Sequence of chain 1.A:
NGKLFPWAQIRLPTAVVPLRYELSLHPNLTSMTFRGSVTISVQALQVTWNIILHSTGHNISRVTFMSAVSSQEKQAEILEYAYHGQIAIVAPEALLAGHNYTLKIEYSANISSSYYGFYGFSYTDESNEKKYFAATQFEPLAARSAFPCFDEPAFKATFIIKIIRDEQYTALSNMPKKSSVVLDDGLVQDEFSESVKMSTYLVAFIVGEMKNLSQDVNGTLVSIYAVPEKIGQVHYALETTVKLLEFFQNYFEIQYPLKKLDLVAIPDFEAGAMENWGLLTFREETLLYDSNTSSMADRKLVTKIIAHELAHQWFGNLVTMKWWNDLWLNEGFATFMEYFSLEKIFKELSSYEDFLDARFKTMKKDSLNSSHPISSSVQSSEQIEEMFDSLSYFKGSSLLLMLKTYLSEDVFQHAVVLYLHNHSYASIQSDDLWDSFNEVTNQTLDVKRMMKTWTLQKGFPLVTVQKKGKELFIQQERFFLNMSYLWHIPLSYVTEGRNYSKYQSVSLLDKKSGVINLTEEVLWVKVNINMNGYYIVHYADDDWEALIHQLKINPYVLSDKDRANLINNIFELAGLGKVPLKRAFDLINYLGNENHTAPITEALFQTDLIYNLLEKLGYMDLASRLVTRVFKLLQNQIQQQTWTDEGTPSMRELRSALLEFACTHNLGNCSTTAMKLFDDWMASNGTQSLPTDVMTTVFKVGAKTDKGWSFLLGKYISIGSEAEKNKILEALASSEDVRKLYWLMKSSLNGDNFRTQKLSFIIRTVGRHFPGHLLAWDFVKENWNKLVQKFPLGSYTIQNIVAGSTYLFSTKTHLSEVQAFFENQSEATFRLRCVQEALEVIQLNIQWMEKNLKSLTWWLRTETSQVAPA

Binding-site contacts:
Ligand atom O32 contacts residue ALA275 of chain 1.A at 3.4 Å (h-bond).
Ligand atom O14 contacts residue HIS314 of chain 1.A at 3.3 Å.
Ligand atom O13 contacts residue GLU333 of chain 1.A at 3.1 Å (salt-bridge).
Ligand atom C1 contacts residue GLU277 of chain 1.A at 3.3 Å.
Ligand atom C15 contacts residue GLU311 of chain 1.A at 3.2 Å.
Ligand atom O32 contacts residue GLY274 of chain 1.A at 3.0 Å (h-bond).
Ligand atom O14 contacts residue GLU277 of chain 1.A at 2.8 Å (salt-bridge).
Ligand atom C1 contacts residue GLU141 of chain 1.A at 3.7 Å.
Ligand atom O32 contacts residue ALA273 of chain 1.A at 3.7 Å.
Ligand atom O14 contacts residue HIS310 of chain 1.A at 3.6 Å.
Ligand atom C22 contacts residue TYR395 of chain 1.A at 3.3 Å (hydrophobic).
Ligand atom C41 contacts residue TYR807 of chain 1.A at 3.4 Å (hydrophobic).
Ligand atom O14 contacts residue GLU311 of chain 1.A at 2.8 Å (salt-bridge).
Ligand atom O13 contacts residue TYR395 of chain 1.A at 2.7 Å (h-bond).
Ligand atom N11 contacts residue GLU141 of chain 1.A at 2.7 Å (salt-bridge).
Ligand atom N11 contacts residue GLU277 of chain 1.A at 2.7 Å (salt-bridge).
Ligand atom C23 contacts residue TYR395 of chain 1.A at 3.5 Å (hydrophobic).
Ligand atom P12 contacts residue GLU277 of chain 1.A at 3.7 Å.
Ligand atom C38 contacts residue TYR395 of chain 1.A at 3.6 Å (hydrophobic).
Ligand atom C5 contacts residue GLU141 of chain 1.A at 3.7 Å.
Ligand atom C26 contacts residue ILE307 of chain 1.A at 3.6 Å (hydrophobic).
Ligand atom C1 contacts residue ALA275 of chain 1.A at 3.5 Å (hydrophobic).
Ligand atom C29 contacts residue ILE307 of chain 1.A at 3.5 Å (hydrophobic).
Ligand atom C30 contacts residue ILE307 of chain 1.A at 3.6 Å (hydrophobic).
Ligand atom P12 contacts residue GLU311 of chain 1.A at 3.7 Å.
Ligand atom P12 contacts residue ZN1 of chain 1.W at 3.0 Å.
Ligand atom N11 contacts residue GLU333 of chain 1.A at 3.0 Å (salt-bridge).
Ligand atom O13 contacts residue HIS310 of chain 1.A at 3.2 Å (h-bond).
Ligand atom C28 contacts residue LEU303 of chain 1.A at 3.3 Å (hydrophobic).
Ligand atom O13 contacts residue ZN1 of chain 1.W at 2.1 Å.
Ligand atom C15 contacts residue ALA275 of chain 1.A at 3.2 Å (hydrophobic).
Ligand atom O14 contacts residue ZN1 of chain 1.W at 3.0 Å.
Ligand atom C40 contacts residue TYR807 of chain 1.A at 3.5 Å (hydrophobic).
Ligand atom C37 contacts residue TYR395 of chain 1.A at 3.5 Å (hydrophobic).
Ligand atom C22 contacts residue PHE396 of chain 1.A at 3.5 Å (hydrophobic).
Ligand atom C27 contacts residue ILE307 of chain 1.A at 3.7 Å (hydrophobic).
Ligand atom C38 contacts residue ASP391 of chain 1.A at 3.7 Å.
Ligand atom C3 contacts residue GLU141 of chain 1.A at 3.4 Å.
Ligand atom C27 contacts residue LEU303 of chain 1.A at 3.3 Å (hydrophobic).
Ligand atom C25 contacts residue ILE307 of chain 1.A at 3.5 Å (hydrophobic).

This small molecule binds to this protein.
Small molecule (SMILES): NC(=O)[C@H](Cc1ccccc1)NC(=O)[C@H](CC(c1ccccc1)c1ccccc1)CP(=O)(O)[C@@H](N)CCc1ccccc1